Sequence of chain 1.B:
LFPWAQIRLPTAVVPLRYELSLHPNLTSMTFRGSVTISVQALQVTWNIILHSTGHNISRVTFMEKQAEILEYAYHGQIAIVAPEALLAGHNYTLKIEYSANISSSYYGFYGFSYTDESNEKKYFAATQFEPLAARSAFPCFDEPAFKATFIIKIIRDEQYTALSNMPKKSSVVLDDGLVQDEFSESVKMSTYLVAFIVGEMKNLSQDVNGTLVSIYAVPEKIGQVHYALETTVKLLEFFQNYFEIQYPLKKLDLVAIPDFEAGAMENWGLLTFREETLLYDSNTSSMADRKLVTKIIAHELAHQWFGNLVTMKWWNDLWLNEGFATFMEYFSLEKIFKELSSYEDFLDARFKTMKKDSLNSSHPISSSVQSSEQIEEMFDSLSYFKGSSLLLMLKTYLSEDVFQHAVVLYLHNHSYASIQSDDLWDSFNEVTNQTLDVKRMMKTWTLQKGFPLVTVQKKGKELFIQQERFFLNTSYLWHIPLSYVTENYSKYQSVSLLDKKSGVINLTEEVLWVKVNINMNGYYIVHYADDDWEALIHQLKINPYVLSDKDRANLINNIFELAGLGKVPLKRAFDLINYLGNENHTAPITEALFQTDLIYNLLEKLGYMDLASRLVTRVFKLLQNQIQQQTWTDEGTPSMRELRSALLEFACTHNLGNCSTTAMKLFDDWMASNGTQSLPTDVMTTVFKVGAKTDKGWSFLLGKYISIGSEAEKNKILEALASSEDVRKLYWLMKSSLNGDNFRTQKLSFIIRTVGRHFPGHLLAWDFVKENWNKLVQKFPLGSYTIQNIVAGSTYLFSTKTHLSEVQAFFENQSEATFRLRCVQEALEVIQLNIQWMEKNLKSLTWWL

A small-molecule ligand and the protein it binds are described below.
Small molecule (SMILES): N[C@@H](CCCC[NH3+])C(=O)O

Binding-site contacts:
Ligand atom NZ contacts residue GLU142 of chain 1.B at 4.0 Å.
Ligand atom O contacts residue GLU312 of chain 1.B at 3.0 Å (salt-bridge).
Ligand atom CA contacts residue GLU334 of chain 1.B at 3.6 Å.
Ligand atom C contacts residue GLU334 of chain 1.B at 3.7 Å.
Ligand atom CD contacts residue GLN140 of chain 1.B at 4.0 Å.
Ligand atom CA contacts residue ALA276 of chain 1.B at 4.3 Å (hydrophobic).
Ligand atom CE contacts residue GLN140 of chain 1.B at 4.4 Å.
Ligand atom CB contacts residue GLU142 of chain 1.B at 4.2 Å.
Ligand atom CA contacts residue MET277 of chain 1.B at 4.5 Å (hydrophobic).
Ligand atom CD contacts residue MET277 of chain 1.B at 4.0 Å (hydrophobic).
Ligand atom N contacts residue TYR396 of chain 1.B at 4.4 Å.
Ligand atom N contacts residue GLU142 of chain 1.B at 3.2 Å (salt-bridge).
Ligand atom CG contacts residue GLU142 of chain 1.B at 3.4 Å.
Ligand atom CA contacts residue GLU278 of chain 1.B at 3.5 Å.
Ligand atom N contacts residue GLU334 of chain 1.B at 2.4 Å (salt-bridge).
Ligand atom CB contacts residue ALA276 of chain 1.B at 3.8 Å (hydrophobic).
Ligand atom CE contacts residue MET277 of chain 1.B at 4.1 Å (hydrophobic).
Ligand atom CG contacts residue MET277 of chain 1.B at 3.5 Å (hydrophobic).
Ligand atom O contacts residue ZN1 of chain 1.M at 3.2 Å.
Ligand atom CG contacts residue PHE391 of chain 1.B at 4.3 Å (hydrophobic).
Ligand atom N contacts residue ZN1 of chain 1.M at 3.3 Å.
Ligand atom O contacts residue HIS311 of chain 1.B at 3.9 Å.
Ligand atom CA contacts residue ZN1 of chain 1.M at 3.4 Å.
Ligand atom C contacts residue GLU312 of chain 1.B at 4.0 Å.
Ligand atom N contacts residue GLU278 of chain 1.B at 3.8 Å.
Ligand atom O contacts residue GLU278 of chain 1.B at 4.2 Å.
Ligand atom O contacts residue ALA276 of chain 1.B at 3.9 Å.
Ligand atom CE contacts residue GLU142 of chain 1.B at 3.5 Å.
Ligand atom CG contacts residue ALA276 of chain 1.B at 4.1 Å (hydrophobic).
Ligand atom C contacts residue HIS311 of chain 1.B at 3.7 Å.
Ligand atom CE contacts residue PHE391 of chain 1.B at 3.9 Å (hydrophobic).
Ligand atom C contacts residue ZN1 of chain 1.M at 2.5 Å.
Ligand atom CA contacts residue GLU142 of chain 1.B at 3.7 Å.
Ligand atom C contacts residue GLU278 of chain 1.B at 3.9 Å.
Ligand atom CD contacts residue ALA276 of chain 1.B at 4.2 Å (hydrophobic).